Sequence of chain 1.B:
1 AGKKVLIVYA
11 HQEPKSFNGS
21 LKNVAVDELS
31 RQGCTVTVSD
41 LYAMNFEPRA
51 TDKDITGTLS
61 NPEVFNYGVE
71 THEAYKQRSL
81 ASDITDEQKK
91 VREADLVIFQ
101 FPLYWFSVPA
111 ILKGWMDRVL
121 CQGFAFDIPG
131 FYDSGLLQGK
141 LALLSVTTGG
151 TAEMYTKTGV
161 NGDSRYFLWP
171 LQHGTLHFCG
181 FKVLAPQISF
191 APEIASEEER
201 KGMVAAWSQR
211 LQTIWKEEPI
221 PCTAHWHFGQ

Sequence of chain 1.A:
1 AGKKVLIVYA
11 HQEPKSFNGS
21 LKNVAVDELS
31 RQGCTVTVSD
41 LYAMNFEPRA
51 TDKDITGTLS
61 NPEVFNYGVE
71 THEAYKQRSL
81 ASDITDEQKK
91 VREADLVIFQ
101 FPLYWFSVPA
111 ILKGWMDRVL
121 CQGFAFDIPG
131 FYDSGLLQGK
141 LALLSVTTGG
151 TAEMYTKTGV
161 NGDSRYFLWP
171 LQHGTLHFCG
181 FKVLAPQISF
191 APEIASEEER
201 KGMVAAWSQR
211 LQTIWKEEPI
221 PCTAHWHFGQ

Binding-site contacts:
Ligand atom BR3 contacts residue TRP105 of chain 1.B at 3.9 Å.
Ligand atom C2 contacts residue FAD1 of chain 1.G at 3.3 Å.
Ligand atom BR2 contacts residue ASN161 of chain 1.B at 3.1 Å.
Ligand atom N8 contacts residue PHE126 of chain 1.A at 4.2 Å.
Ligand atom BR3 contacts residue PHE178 of chain 1.A at 3.4 Å.
Ligand atom C7 contacts residue TRP105 of chain 1.B at 4.2 Å (hydrophobic).
Ligand atom BR1 contacts residue MET154 of chain 1.B at 4.0 Å.
Ligand atom C6 contacts residue FAD1 of chain 1.G at 3.4 Å.
Ligand atom C6 contacts residue PHE178 of chain 1.A at 4.3 Å (hydrophobic).
Ligand atom N8 contacts residue PHE178 of chain 1.A at 3.9 Å.
Ligand atom BR4 contacts residue GLY149 of chain 1.B at 4.2 Å.
Ligand atom BR3 contacts residue FAD1 of chain 1.G at 3.4 Å.
Ligand atom BR1 contacts residue FAD1 of chain 1.G at 3.6 Å.
Ligand atom C1 contacts residue FAD1 of chain 1.G at 3.5 Å.
Ligand atom N5 contacts residue FAD1 of chain 1.G at 3.5 Å.
Ligand atom C9 contacts residue FAD1 of chain 1.G at 3.3 Å.
Ligand atom C3 contacts residue PHE178 of chain 1.A at 3.4 Å (hydrophobic).
Ligand atom C7 contacts residue FAD1 of chain 1.G at 3.4 Å.
Ligand atom C4 contacts residue FAD1 of chain 1.G at 3.5 Å.
Ligand atom C4 contacts residue PHE178 of chain 1.A at 4.4 Å (hydrophobic).
Ligand atom N8 contacts residue FAD1 of chain 1.G at 3.3 Å (h-bond).
Ligand atom N5 contacts residue PHE126 of chain 1.A at 3.5 Å.
Ligand atom C9 contacts residue PHE126 of chain 1.A at 3.3 Å (hydrophobic).
Ligand atom BR4 contacts residue FAD1 of chain 1.G at 3.8 Å.
Ligand atom C3 contacts residue TRP105 of chain 1.B at 4.5 Å (hydrophobic).
Ligand atom BR3 contacts residue PHE106 of chain 1.B at 3.7 Å.
Ligand atom C3 contacts residue FAD1 of chain 1.G at 3.3 Å.
Ligand atom C9 contacts residue TRP105 of chain 1.B at 4.0 Å (hydrophobic).
Ligand atom BR1 contacts residue GLY149 of chain 1.B at 3.8 Å.
Ligand atom BR2 contacts residue FAD1 of chain 1.G at 3.9 Å.
Ligand atom BR2 contacts residue TYR155 of chain 1.B at 3.8 Å.
Ligand atom BR1 contacts residue GLY150 of chain 1.B at 3.3 Å.
Ligand atom C7 contacts residue PHE178 of chain 1.A at 3.6 Å (hydrophobic).
Ligand atom BR2 contacts residue PHE178 of chain 1.A at 3.7 Å.
Ligand atom BR2 contacts residue PHE106 of chain 1.B at 4.2 Å.
Ligand atom C2 contacts residue PHE178 of chain 1.A at 3.5 Å (hydrophobic).
Ligand atom C6 contacts residue PHE126 of chain 1.A at 4.4 Å (hydrophobic).
Ligand atom BR3 contacts residue GLY174 of chain 1.A at 2.9 Å.
Ligand atom N8 contacts residue TRP105 of chain 1.B at 3.2 Å.
Ligand atom C1 contacts residue PHE178 of chain 1.A at 4.0 Å (hydrophobic).

A protein and the small-molecule ligand that binds it are described below.
Small molecule (SMILES): Brc1c(Br)c(Br)c2[nH]cnc2c1Br